Sequence of chain 1.B:
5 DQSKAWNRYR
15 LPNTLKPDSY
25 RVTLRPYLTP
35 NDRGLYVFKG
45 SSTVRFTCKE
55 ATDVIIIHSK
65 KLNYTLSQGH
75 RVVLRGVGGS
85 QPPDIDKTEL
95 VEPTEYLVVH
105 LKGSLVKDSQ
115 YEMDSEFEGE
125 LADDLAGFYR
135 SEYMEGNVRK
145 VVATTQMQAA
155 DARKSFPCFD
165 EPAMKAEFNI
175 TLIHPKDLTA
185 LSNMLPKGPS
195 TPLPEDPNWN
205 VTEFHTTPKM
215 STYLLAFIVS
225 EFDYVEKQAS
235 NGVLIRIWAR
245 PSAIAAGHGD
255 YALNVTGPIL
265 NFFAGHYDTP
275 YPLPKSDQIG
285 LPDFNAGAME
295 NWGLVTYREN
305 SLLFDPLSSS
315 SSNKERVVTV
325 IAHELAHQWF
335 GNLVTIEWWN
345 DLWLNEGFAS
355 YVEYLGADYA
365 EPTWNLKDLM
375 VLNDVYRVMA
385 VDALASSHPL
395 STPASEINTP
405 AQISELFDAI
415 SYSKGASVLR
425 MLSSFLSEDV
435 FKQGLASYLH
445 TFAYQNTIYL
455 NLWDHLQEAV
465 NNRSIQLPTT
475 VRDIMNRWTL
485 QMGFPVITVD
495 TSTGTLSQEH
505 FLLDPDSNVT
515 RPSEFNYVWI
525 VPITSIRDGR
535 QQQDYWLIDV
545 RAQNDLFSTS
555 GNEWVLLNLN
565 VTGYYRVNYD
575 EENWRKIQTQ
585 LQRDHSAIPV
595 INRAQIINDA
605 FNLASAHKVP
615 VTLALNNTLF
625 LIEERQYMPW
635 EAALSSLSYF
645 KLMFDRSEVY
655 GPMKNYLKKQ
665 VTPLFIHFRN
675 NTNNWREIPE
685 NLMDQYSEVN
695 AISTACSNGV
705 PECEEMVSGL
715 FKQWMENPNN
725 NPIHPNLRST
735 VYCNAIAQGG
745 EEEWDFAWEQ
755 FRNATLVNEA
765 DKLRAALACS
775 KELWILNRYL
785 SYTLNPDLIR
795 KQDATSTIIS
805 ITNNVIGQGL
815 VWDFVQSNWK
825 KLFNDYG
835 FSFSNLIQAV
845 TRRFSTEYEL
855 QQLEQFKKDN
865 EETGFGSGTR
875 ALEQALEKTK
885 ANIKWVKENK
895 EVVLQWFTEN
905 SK

This small molecule binds to this protein.
Small molecule (SMILES): CC(=O)N[C@@H]1[C@@H](O)[C@H](O)[C@@H](CO)O[C@H]1O

Binding-site contacts:
Ligand atom N2 contacts residue LEU617 of chain 1.B at 4.2 Å.
Ligand atom C7 contacts residue ARG579 of chain 1.B at 3.8 Å.
Ligand atom C8 contacts residue GLU575 of chain 1.B at 3.6 Å.
Ligand atom C7 contacts residue THR616 of chain 1.B at 4.2 Å.
Ligand atom O7 contacts residue GLU575 of chain 1.B at 4.0 Å.
Ligand atom O7 contacts residue ARG579 of chain 1.B at 2.6 Å (salt-bridge).
Ligand atom N2 contacts residue ASN620 of chain 1.B at 2.9 Å (h-bond).
Ligand atom C1 contacts residue ASN620 of chain 1.B at 1.4 Å.
Ligand atom C7 contacts residue ASN620 of chain 1.B at 3.8 Å.
Ligand atom C4 contacts residue ASN620 of chain 1.B at 4.1 Å.
Ligand atom N2 contacts residue ARG579 of chain 1.B at 4.4 Å.
Ligand atom C7 contacts residue GLU575 of chain 1.B at 4.3 Å.
Ligand atom C5 contacts residue ASN620 of chain 1.B at 3.5 Å.
Ligand atom C8 contacts residue PRO614 of chain 1.B at 3.7 Å (hydrophobic).
Ligand atom C2 contacts residue ASN620 of chain 1.B at 2.4 Å.
Ligand atom C8 contacts residue ARG579 of chain 1.B at 4.2 Å.
Ligand atom C3 contacts residue ARG579 of chain 1.B at 4.5 Å.
Ligand atom C8 contacts residue LEU617 of chain 1.B at 3.7 Å (hydrophobic).
Ligand atom C8 contacts residue THR616 of chain 1.B at 3.7 Å.
Ligand atom N2 contacts residue THR616 of chain 1.B at 3.6 Å (h-bond).
Ligand atom C7 contacts residue LEU617 of chain 1.B at 4.4 Å (hydrophobic).
Ligand atom C2 contacts residue ARG579 of chain 1.B at 4.1 Å.
Ligand atom O3 contacts residue ARG579 of chain 1.B at 3.9 Å.
Ligand atom O5 contacts residue ASN620 of chain 1.B at 2.3 Å (h-bond).
Ligand atom O7 contacts residue ASN620 of chain 1.B at 4.2 Å.
Ligand atom C1 contacts residue THR616 of chain 1.B at 4.0 Å.
Ligand atom C3 contacts residue ASN620 of chain 1.B at 3.7 Å.